The protein below binds the small molecule below.
Small molecule (SMILES): CC(=O)N[C@H]1[C@H](O[C@H]2[C@H](O)[C@@H](NC(C)=O)CO[C@@H]2CO)O[C@H](CO)[C@@H](O)[C@@H]1O

Sequence of chain 2.A:
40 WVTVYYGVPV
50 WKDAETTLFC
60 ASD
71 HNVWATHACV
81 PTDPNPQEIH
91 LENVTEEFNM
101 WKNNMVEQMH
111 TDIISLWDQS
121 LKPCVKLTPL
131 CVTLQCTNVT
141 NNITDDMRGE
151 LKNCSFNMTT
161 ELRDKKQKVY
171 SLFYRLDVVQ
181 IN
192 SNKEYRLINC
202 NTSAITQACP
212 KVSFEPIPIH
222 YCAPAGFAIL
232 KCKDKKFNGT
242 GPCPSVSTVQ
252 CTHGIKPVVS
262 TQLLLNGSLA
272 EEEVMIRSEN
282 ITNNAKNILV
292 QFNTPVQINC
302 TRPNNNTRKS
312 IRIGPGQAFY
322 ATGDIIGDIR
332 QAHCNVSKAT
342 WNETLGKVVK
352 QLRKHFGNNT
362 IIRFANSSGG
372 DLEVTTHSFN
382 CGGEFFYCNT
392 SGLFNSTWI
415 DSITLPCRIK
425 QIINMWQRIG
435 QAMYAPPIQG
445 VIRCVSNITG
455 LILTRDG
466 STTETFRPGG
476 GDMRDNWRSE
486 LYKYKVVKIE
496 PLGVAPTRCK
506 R

Binding-site contacts:
Ligand atom C6 contacts residue NAG1 of chain 2.U at 4.2 Å.
Ligand atom C3 contacts residue ASN390 of chain 2.A at 3.6 Å.
Ligand atom C8 contacts residue ASN390 of chain 2.A at 4.4 Å.
Ligand atom C5 contacts residue ASN390 of chain 2.A at 3.6 Å.
Ligand atom O5 contacts residue SER392 of chain 2.A at 3.4 Å (h-bond).
Ligand atom O6 contacts residue NAG1 of chain 2.V at 4.3 Å.
Ligand atom C4 contacts residue ASN390 of chain 2.A at 4.2 Å.
Ligand atom C5 contacts residue SER392 of chain 2.A at 3.5 Å.
Ligand atom C6 contacts residue NAG1 of chain 2.V at 4.0 Å.
Ligand atom C5 contacts residue NAG1 of chain 2.V at 4.5 Å.
Ligand atom C1 contacts residue NAG1 of chain 2.U at 4.4 Å.
Ligand atom C2 contacts residue ASN390 of chain 2.A at 2.4 Å.
Ligand atom O3 contacts residue NAG1 of chain 2.U at 3.9 Å.
Ligand atom C1 contacts residue ASN390 of chain 2.A at 1.4 Å.
Ligand atom C1 contacts residue SER392 of chain 2.A at 3.4 Å.
Ligand atom O6 contacts residue NAG1 of chain 2.U at 4.4 Å.
Ligand atom C7 contacts residue NAG1 of chain 2.U at 3.7 Å.
Ligand atom O5 contacts residue ASN390 of chain 2.A at 2.4 Å (h-bond).
Ligand atom C6 contacts residue SER392 of chain 2.A at 4.1 Å.
Ligand atom O7 contacts residue NAG1 of chain 2.V at 4.4 Å.
Ligand atom C2 contacts residue NAG1 of chain 2.U at 3.9 Å.
Ligand atom N2 contacts residue ASN390 of chain 2.A at 2.8 Å (h-bond).
Ligand atom C8 contacts residue NAG1 of chain 2.V at 3.8 Å.
Ligand atom O6 contacts residue SER392 of chain 2.A at 4.2 Å.
Ligand atom C3 contacts residue NAG1 of chain 2.U at 3.8 Å.
Ligand atom C7 contacts residue ASN390 of chain 2.A at 3.3 Å.
Ligand atom O7 contacts residue ASN390 of chain 2.A at 3.5 Å (h-bond).
Ligand atom O5 contacts residue NAG1 of chain 2.U at 4.4 Å.
Ligand atom C8 contacts residue NAG1 of chain 2.U at 3.5 Å.
Ligand atom O7 contacts residue NAG1 of chain 2.U at 4.4 Å.
Ligand atom N2 contacts residue NAG1 of chain 2.U at 3.0 Å (h-bond).